Sequence of chain 1.E:
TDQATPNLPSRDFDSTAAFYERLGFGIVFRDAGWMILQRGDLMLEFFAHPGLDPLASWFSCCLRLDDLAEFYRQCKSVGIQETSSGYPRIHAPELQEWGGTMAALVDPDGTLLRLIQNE

Binding-site contacts:
Ligand atom C9 contacts residue LEU113 of chain 1.F at 3.4 Å (hydrophobic).
Ligand atom O68 contacts residue PRO55 of chain 1.F at 3.5 Å (h-bond).
Ligand atom C65 contacts residue ARG90 of chain 1.F at 3.5 Å.
Ligand atom O68 contacts residue LEU56 of chain 1.F at 3.3 Å (h-bond).
Ligand atom C66 contacts residue ARG90 of chain 1.F at 3.4 Å.
Ligand atom NQ contacts residue PRO55 of chain 1.F at 2.9 Å (h-bond).
Ligand atom C4 contacts residue ARG115 of chain 1.F at 3.2 Å.
Ligand atom O66 contacts residue SER85 of chain 1.F at 3.4 Å (h-bond).
Ligand atom NQ contacts residue LEU56 of chain 1.F at 3.4 Å (h-bond).
Ligand atom C54 contacts residue GLU120 of chain 1.F at 3.3 Å.
Ligand atom CD contacts residue GLY34 of chain 1.E at 3.3 Å.
Ligand atom O69 contacts residue LEU56 of chain 1.F at 2.7 Å (h-bond).
Ligand atom NF contacts residue GLY111 of chain 1.F at 3.1 Å (h-bond).
Ligand atom ND contacts residue TRP59 of chain 1.F at 3.2 Å (h-bond).
Ligand atom ND contacts residue PHE48 of chain 1.E at 3.4 Å.
Ligand atom C69 contacts residue LEU56 of chain 1.F at 3.5 Å (hydrophobic).
Ligand atom ND contacts residue ARG115 of chain 1.F at 3.2 Å (salt-bridge).
Ligand atom NF contacts residue PHE60 of chain 1.F at 2.8 Å (h-bond).
Ligand atom C41 contacts residue TRP99 of chain 1.F at 3.4 Å (hydrophobic).
Ligand atom C43 contacts residue TRP35 of chain 1.E at 3.6 Å (hydrophobic).
Ligand atom O4 contacts residue ARG115 of chain 1.F at 2.3 Å (salt-bridge).
Ligand atom O70 contacts residue SER58 of chain 1.F at 3.1 Å (h-bond).
Ligand atom O40 contacts residue ARG115 of chain 1.F at 2.9 Å (salt-bridge).
Ligand atom ND contacts residue SER61 of chain 1.F at 2.5 Å (h-bond).
Ligand atom C70 contacts residue LEU56 of chain 1.F at 3.4 Å (hydrophobic).
Ligand atom S46 contacts residue PHE30 of chain 1.E at 3.3 Å.
Ligand atom C46 contacts residue TRP99 of chain 1.F at 3.5 Å (hydrophobic).
Ligand atom C55 contacts residue ASN119 of chain 1.F at 3.0 Å.
Ligand atom C70 contacts residue SER58 of chain 1.F at 3.3 Å.
Ligand atom CA contacts residue LEU113 of chain 1.F at 3.5 Å (hydrophobic).
Ligand atom C4 contacts residue SER61 of chain 1.F at 3.4 Å.
Ligand atom NO contacts residue TRP99 of chain 1.F at 3.6 Å.
Ligand atom C8 contacts residue LEU113 of chain 1.F at 3.3 Å (hydrophobic).
Ligand atom C42 contacts residue TRP35 of chain 1.E at 3.5 Å (hydrophobic).
Ligand atom NF contacts residue LEU113 of chain 1.F at 3.2 Å (h-bond).
Ligand atom O12 contacts residue ARG90 of chain 1.F at 3.2 Å (salt-bridge).
Ligand atom NQ contacts residue SER58 of chain 1.F at 2.6 Å (h-bond).
Ligand atom NP contacts residue ARG65 of chain 1.F at 3.5 Å (salt-bridge).
Ligand atom O67 contacts residue ARG90 of chain 1.F at 2.9 Å (salt-bridge).
Ligand atom C51 contacts residue ARG65 of chain 1.F at 3.5 Å.

Sequence of chain 1.F:
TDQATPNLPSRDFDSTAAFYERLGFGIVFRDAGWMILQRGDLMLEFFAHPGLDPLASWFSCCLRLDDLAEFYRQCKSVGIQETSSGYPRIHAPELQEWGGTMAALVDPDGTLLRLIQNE

A small-molecule ligand and the protein it binds are described below.
Small molecule (SMILES): Cc1c(N)nc([C@H](CC(N)=O)NC[C@H](N)C(N)=O)nc1C(=O)N[C@H](C(=O)N[C@H](C)[C@@H](O)[C@H](C)C(=O)N[C@H](C(=O)NCCc1nc(-c2nc(C(=O)NCCC[SH](C)C)cs2)cs1)[C@@H](C)O)[C@@H](O[C@@H]1O[C@@H](CO)[C@@H](O)[C@H](O)[C@@H]1O[C@H]1O[C@H](CO)[C@@H](O)[C@H](OC(N)=O)[C@@H]1O)c1c[nH]cn1